Sequence of chain 1.C:
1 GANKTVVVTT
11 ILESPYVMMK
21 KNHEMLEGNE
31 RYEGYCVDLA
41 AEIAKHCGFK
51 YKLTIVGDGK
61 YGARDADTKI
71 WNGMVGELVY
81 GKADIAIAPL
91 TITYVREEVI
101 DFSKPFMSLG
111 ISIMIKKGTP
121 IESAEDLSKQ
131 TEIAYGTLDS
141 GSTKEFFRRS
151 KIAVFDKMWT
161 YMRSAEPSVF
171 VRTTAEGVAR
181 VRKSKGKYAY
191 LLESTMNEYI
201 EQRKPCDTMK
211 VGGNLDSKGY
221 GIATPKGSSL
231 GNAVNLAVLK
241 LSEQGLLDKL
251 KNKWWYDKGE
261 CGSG

This small molecule binds to this protein.
Small molecule (SMILES): N[C@@H](CCC(=O)O)C(=O)O

Binding-site contacts:
Ligand atom CD contacts residue GLU193 of chain 1.C at 3.9 Å.
Ligand atom O contacts residue ARG96 of chain 1.C at 2.8 Å (salt-bridge).
Ligand atom OE1 contacts residue LEU138 of chain 1.C at 4.1 Å.
Ligand atom CA contacts residue THR91 of chain 1.C at 3.5 Å.
Ligand atom O contacts residue LEU90 of chain 1.C at 3.6 Å.
Ligand atom O contacts residue PRO89 of chain 1.C at 3.8 Å.
Ligand atom OE2 contacts residue THR143 of chain 1.C at 2.7 Å (h-bond).
Ligand atom OE2 contacts residue GLU193 of chain 1.C at 3.6 Å.
Ligand atom OE1 contacts residue GLY141 of chain 1.C at 3.7 Å.
Ligand atom C contacts residue ARG96 of chain 1.C at 3.5 Å.
Ligand atom O contacts residue TYR61 of chain 1.C at 3.5 Å.
Ligand atom CA contacts residue TYR61 of chain 1.C at 4.0 Å (hydrophobic).
Ligand atom CA contacts residue PRO89 of chain 1.C at 4.1 Å (hydrophobic).
Ligand atom OE1 contacts residue SER142 of chain 1.C at 3.3 Å (h-bond).
Ligand atom N contacts residue THR91 of chain 1.C at 2.9 Å (h-bond).
Ligand atom N contacts residue TYR220 of chain 1.C at 3.8 Å.
Ligand atom O contacts residue THR91 of chain 1.C at 3.0 Å (h-bond).
Ligand atom CA contacts residue SER142 of chain 1.C at 3.3 Å.
Ligand atom CG contacts residue TYR61 of chain 1.C at 4.3 Å (hydrophobic).
Ligand atom CG contacts residue GLU193 of chain 1.C at 3.6 Å.
Ligand atom C contacts residue THR91 of chain 1.C at 3.7 Å.
Ligand atom N contacts residue PRO89 of chain 1.C at 2.9 Å (h-bond).
Ligand atom OXT contacts residue SER142 of chain 1.C at 2.8 Å (h-bond).
Ligand atom N contacts residue GLU193 of chain 1.C at 2.9 Å (salt-bridge).
Ligand atom C contacts residue SER142 of chain 1.C at 3.3 Å.
Ligand atom CB contacts residue TYR61 of chain 1.C at 3.6 Å (hydrophobic).
Ligand atom CG contacts residue LEU138 of chain 1.C at 3.8 Å (hydrophobic).
Ligand atom OE1 contacts residue THR143 of chain 1.C at 3.2 Å (h-bond).
Ligand atom N contacts residue SER142 of chain 1.C at 4.1 Å.
Ligand atom OXT contacts residue ARG96 of chain 1.C at 2.8 Å (salt-bridge).
Ligand atom CA contacts residue GLU193 of chain 1.C at 3.4 Å.
Ligand atom CB contacts residue GLU193 of chain 1.C at 4.1 Å.
Ligand atom C contacts residue TYR61 of chain 1.C at 3.7 Å (hydrophobic).
Ligand atom O contacts residue SER142 of chain 1.C at 3.9 Å.
Ligand atom CD contacts residue THR143 of chain 1.C at 3.3 Å.
Ligand atom OXT contacts residue TYR61 of chain 1.C at 3.5 Å.
Ligand atom CB contacts residue LEU138 of chain 1.C at 4.0 Å (hydrophobic).
Ligand atom OXT contacts residue GLY141 of chain 1.C at 3.2 Å.
Ligand atom CD contacts residue LEU138 of chain 1.C at 4.0 Å (hydrophobic).
Ligand atom N contacts residue TYR61 of chain 1.C at 3.9 Å.